Sequence of chain 1.A:
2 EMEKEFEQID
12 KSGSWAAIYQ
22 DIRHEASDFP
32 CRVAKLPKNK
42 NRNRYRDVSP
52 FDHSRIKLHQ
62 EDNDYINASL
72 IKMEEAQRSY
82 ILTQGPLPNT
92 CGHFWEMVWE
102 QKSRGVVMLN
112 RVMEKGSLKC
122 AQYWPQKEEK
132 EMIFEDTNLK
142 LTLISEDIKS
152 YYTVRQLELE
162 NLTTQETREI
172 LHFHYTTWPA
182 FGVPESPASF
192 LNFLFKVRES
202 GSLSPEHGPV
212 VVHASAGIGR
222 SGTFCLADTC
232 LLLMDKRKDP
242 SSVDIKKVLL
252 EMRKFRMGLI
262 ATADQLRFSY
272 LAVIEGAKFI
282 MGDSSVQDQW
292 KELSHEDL

A protein and the small-molecule ligand that binds it are described below.
Small molecule (SMILES): CC[C@@H](C=O)NC(=O)[C@H](Cc1ccc(OP(=O)(O)O)cc1)NC(=O)[C@H](Cc1ccc(OP(=O)(O)O)cc1)NC(=O)[C@H](C)N

Binding-site contacts:
Ligand atom N contacts residue TYR46 of chain 1.A at 3.7 Å.
Ligand atom CG contacts residue ASP48 of chain 1.A at 3.9 Å.
Ligand atom O3P contacts residue ARG221 of chain 1.A at 2.6 Å (salt-bridge).
Ligand atom CD2 contacts residue PHE182 of chain 1.A at 3.9 Å (hydrophobic).
Ligand atom CD1 contacts residue PHE182 of chain 1.A at 3.8 Å (hydrophobic).
Ligand atom O2P contacts residue ALA217 of chain 1.A at 3.5 Å.
Ligand atom CZ contacts residue ALA217 of chain 1.A at 3.7 Å (hydrophobic).
Ligand atom O3P contacts residue ALA215 of chain 1.A at 3.4 Å.
Ligand atom CE2 contacts residue ALA217 of chain 1.A at 3.6 Å (hydrophobic).
Ligand atom O3P contacts residue SER216 of chain 1.A at 2.9 Å (h-bond).
Ligand atom OH contacts residue ARG47 of chain 1.A at 3.9 Å.
Ligand atom CD1 contacts residue ALA217 of chain 1.A at 3.8 Å (hydrophobic).
Ligand atom CD2 contacts residue ALA217 of chain 1.A at 3.6 Å (hydrophobic).
Ligand atom C contacts residue ASP48 of chain 1.A at 3.6 Å.
Ligand atom O contacts residue PHE182 of chain 1.A at 3.1 Å.
Ligand atom CD2 contacts residue TYR46 of chain 1.A at 3.8 Å (hydrophobic).
Ligand atom O1P contacts residue ALA215 of chain 1.A at 3.8 Å.
Ligand atom O2P contacts residue GLY218 of chain 1.A at 3.1 Å (h-bond).
Ligand atom C contacts residue TYR46 of chain 1.A at 3.8 Å (hydrophobic).
Ligand atom P contacts residue GLY220 of chain 1.A at 3.7 Å.
Ligand atom N contacts residue ASP48 of chain 1.A at 3.6 Å (salt-bridge).
Ligand atom CG contacts residue ALA217 of chain 1.A at 3.7 Å (hydrophobic).
Ligand atom P contacts residue ARG221 of chain 1.A at 3.5 Å.
Ligand atom CA contacts residue ASP48 of chain 1.A at 3.6 Å.
Ligand atom CB contacts residue ASP48 of chain 1.A at 3.5 Å.
Ligand atom O contacts residue ARG47 of chain 1.A at 3.4 Å (salt-bridge).
Ligand atom CE1 contacts residue PHE182 of chain 1.A at 3.6 Å (hydrophobic).
Ligand atom O2P contacts residue GLY220 of chain 1.A at 2.9 Å (h-bond).
Ligand atom O1P contacts residue ARG221 of chain 1.A at 2.7 Å (salt-bridge).
Ligand atom P contacts residue ALA217 of chain 1.A at 3.9 Å.
Ligand atom O2P contacts residue ILE219 of chain 1.A at 3.1 Å (h-bond).
Ligand atom O3P contacts residue ALA217 of chain 1.A at 3.2 Å (h-bond).
Ligand atom CE1 contacts residue ALA217 of chain 1.A at 3.8 Å (hydrophobic).
Ligand atom O1P contacts residue GLY220 of chain 1.A at 3.2 Å.
Ligand atom CB contacts residue VAL49 of chain 1.A at 3.9 Å (hydrophobic).
Ligand atom O3P contacts residue ARG47 of chain 1.A at 3.9 Å.
Ligand atom CZ contacts residue PHE182 of chain 1.A at 3.5 Å (hydrophobic).
Ligand atom CE2 contacts residue PHE182 of chain 1.A at 3.7 Å (hydrophobic).
Ligand atom N contacts residue ASP48 of chain 1.A at 2.7 Å (salt-bridge).
Ligand atom CA contacts residue TYR46 of chain 1.A at 3.8 Å (hydrophobic).